Sequence of chain 1.A:
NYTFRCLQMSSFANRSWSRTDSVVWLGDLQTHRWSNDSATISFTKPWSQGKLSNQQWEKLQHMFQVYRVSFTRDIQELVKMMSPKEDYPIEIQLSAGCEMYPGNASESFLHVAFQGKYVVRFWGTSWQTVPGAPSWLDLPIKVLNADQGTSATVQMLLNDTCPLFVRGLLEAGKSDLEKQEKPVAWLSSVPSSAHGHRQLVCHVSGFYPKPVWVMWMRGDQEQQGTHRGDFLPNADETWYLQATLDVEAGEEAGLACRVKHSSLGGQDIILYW

A protein and the small-molecule ligand that binds it are described below.
Small molecule (SMILES): CC(=O)N[C@@H]1[C@@H](O)[C@H](O)[C@@H](CO)O[C@H]1O

Binding-site contacts:
Ligand atom O5 contacts residue TRP23 of chain 1.A at 3.6 Å.
Ligand atom O5 contacts residue ASN20 of chain 1.A at 2.4 Å (h-bond).
Ligand atom C7 contacts residue ASN20 of chain 1.A at 3.2 Å.
Ligand atom C1 contacts residue TRP23 of chain 1.A at 3.8 Å (hydrophobic).
Ligand atom C8 contacts residue ASN20 of chain 1.A at 4.5 Å.
Ligand atom O7 contacts residue ASN20 of chain 1.A at 3.1 Å (h-bond).
Ligand atom C4 contacts residue ASN20 of chain 1.A at 4.2 Å.
Ligand atom C6 contacts residue TRP23 of chain 1.A at 3.7 Å (hydrophobic).
Ligand atom C1 contacts residue ASN20 of chain 1.A at 1.4 Å.
Ligand atom C5 contacts residue ASN20 of chain 1.A at 3.7 Å.
Ligand atom C6 contacts residue ALA19 of chain 1.A at 4.3 Å (hydrophobic).
Ligand atom N2 contacts residue ASN20 of chain 1.A at 2.9 Å (h-bond).
Ligand atom C5 contacts residue TRP23 of chain 1.A at 3.8 Å (hydrophobic).
Ligand atom O6 contacts residue ALA19 of chain 1.A at 3.9 Å.
Ligand atom C3 contacts residue ASN20 of chain 1.A at 3.8 Å.
Ligand atom O5 contacts residue ALA19 of chain 1.A at 3.7 Å.
Ligand atom C2 contacts residue ASN20 of chain 1.A at 2.4 Å.